Sequence of chain 1.G:
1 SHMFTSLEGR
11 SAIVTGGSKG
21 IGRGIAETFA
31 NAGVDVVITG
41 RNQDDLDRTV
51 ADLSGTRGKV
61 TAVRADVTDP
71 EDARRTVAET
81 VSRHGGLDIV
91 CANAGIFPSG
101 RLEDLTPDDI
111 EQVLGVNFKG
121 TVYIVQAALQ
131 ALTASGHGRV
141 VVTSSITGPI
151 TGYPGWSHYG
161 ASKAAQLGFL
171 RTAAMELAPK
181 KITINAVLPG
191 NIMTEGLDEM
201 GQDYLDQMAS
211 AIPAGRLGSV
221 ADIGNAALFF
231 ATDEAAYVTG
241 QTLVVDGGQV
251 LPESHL

Sequence of chain 1.E:
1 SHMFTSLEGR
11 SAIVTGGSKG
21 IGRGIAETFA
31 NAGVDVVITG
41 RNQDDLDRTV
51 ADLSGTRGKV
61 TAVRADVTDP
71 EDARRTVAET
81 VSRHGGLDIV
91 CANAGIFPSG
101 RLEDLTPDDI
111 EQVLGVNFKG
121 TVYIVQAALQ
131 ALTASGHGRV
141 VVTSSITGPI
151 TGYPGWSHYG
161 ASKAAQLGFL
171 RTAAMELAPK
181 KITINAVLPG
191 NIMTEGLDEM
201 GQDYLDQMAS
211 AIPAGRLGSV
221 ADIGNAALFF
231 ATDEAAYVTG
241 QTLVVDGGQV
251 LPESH

Binding-site contacts:
Ligand atom CA contacts residue THR147 of chain 1.E at 3.2 Å.
Ligand atom N contacts residue ASN191 of chain 1.E at 3.8 Å.
Ligand atom C contacts residue NAP1 of chain 1.FA at 3.6 Å.
Ligand atom CM contacts residue NAP1 of chain 1.FA at 4.2 Å.
Ligand atom C contacts residue THR147 of chain 1.E at 3.9 Å.
Ligand atom CM contacts residue TRP156 of chain 1.E at 3.6 Å (hydrophobic).
Ligand atom O contacts residue GLY190 of chain 1.E at 4.4 Å.
Ligand atom N contacts residue GLY190 of chain 1.E at 3.0 Å (h-bond).
Ligand atom CA contacts residue TRP156 of chain 1.E at 3.4 Å (hydrophobic).
Ligand atom CM contacts residue TYR159 of chain 1.E at 3.5 Å (hydrophobic).
Ligand atom C contacts residue TRP156 of chain 1.E at 4.1 Å (hydrophobic).
Ligand atom N contacts residue GLU253 of chain 1.G at 2.8 Å (salt-bridge).
Ligand atom C contacts residue TYR159 of chain 1.E at 3.4 Å (hydrophobic).
Ligand atom N contacts residue NAP1 of chain 1.FA at 4.0 Å.
Ligand atom O contacts residue TYR159 of chain 1.E at 2.7 Å (h-bond).
Ligand atom CA contacts residue NAP1 of chain 1.FA at 4.3 Å.
Ligand atom CM contacts residue LEU197 of chain 1.E at 4.0 Å (hydrophobic).
Ligand atom N contacts residue TYR204 of chain 1.E at 4.3 Å.
Ligand atom O contacts residue SER145 of chain 1.E at 2.8 Å (h-bond).
Ligand atom CA contacts residue GLY190 of chain 1.E at 4.1 Å.
Ligand atom CA contacts residue GLU253 of chain 1.G at 3.3 Å.
Ligand atom O contacts residue NAP1 of chain 1.FA at 3.0 Å.
Ligand atom N contacts residue ILE146 of chain 1.E at 4.1 Å.
Ligand atom C contacts residue SER145 of chain 1.E at 3.8 Å.
Ligand atom O contacts residue THR147 of chain 1.E at 3.9 Å.
Ligand atom CA contacts residue ASN191 of chain 1.E at 3.8 Å.
Ligand atom CA contacts residue SER145 of chain 1.E at 4.2 Å.
Ligand atom CA contacts residue TYR204 of chain 1.E at 3.5 Å (hydrophobic).
Ligand atom N contacts residue SER145 of chain 1.E at 3.6 Å (h-bond).
Ligand atom CM contacts residue PHE97 of chain 1.E at 3.6 Å (hydrophobic).
Ligand atom N contacts residue THR147 of chain 1.E at 2.8 Å (h-bond).

A protein and the small-molecule ligand that binds it are described below.
Small molecule (SMILES): CC(=O)CN